Sequence of chain 1.B:
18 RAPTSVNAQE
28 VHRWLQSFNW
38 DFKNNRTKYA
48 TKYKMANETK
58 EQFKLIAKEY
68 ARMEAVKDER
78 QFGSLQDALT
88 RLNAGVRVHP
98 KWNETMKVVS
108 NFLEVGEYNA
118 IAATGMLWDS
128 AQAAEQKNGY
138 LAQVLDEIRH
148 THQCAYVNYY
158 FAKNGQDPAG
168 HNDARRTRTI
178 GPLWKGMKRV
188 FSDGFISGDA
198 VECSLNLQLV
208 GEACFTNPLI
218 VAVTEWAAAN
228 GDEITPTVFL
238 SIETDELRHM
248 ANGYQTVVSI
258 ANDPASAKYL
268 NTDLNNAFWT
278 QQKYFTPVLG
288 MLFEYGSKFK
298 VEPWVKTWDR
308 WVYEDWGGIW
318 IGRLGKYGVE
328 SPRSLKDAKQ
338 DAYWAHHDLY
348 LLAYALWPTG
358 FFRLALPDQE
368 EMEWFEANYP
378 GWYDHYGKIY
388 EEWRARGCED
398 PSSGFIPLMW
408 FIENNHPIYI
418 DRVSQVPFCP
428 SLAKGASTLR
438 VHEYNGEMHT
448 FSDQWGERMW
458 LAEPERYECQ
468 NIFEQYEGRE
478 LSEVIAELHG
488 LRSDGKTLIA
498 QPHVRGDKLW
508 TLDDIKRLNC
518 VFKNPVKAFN

Binding-site contacts:
Ligand atom C1 contacts residue LEU361 of chain 1.B at 3.7 Å (hydrophobic).
Ligand atom C1 contacts residue PHE359 of chain 1.B at 3.5 Å (hydrophobic).
Ligand atom C3 contacts residue PHE359 of chain 1.B at 4.4 Å (hydrophobic).
Ligand atom BR1 contacts residue LEU289 of chain 1.B at 4.0 Å.
Ligand atom C3 contacts residue LEU361 of chain 1.B at 4.1 Å (hydrophobic).
Ligand atom BR1 contacts residue GLY293 of chain 1.B at 4.0 Å.
Ligand atom C3 contacts residue THR102 of chain 1.B at 3.9 Å.
Ligand atom C3 contacts residue LEU289 of chain 1.B at 4.0 Å (hydrophobic).
Ligand atom C4 contacts residue ARG360 of chain 1.B at 4.0 Å.
Ligand atom BR1 contacts residue TYR292 of chain 1.B at 4.2 Å.
Ligand atom O5 contacts residue LEU361 of chain 1.B at 4.5 Å.
Ligand atom BR1 contacts residue LEU361 of chain 1.B at 4.3 Å.
Ligand atom C4 contacts residue LEU361 of chain 1.B at 3.4 Å (hydrophobic).
Ligand atom C4 contacts residue GLU101 of chain 1.B at 4.4 Å.
Ligand atom BR1 contacts residue TYR347 of chain 1.B at 3.8 Å.
Ligand atom C2 contacts residue LEU289 of chain 1.B at 3.7 Å (hydrophobic).
Ligand atom O5 contacts residue ARG360 of chain 1.B at 3.7 Å.
Ligand atom O5 contacts residue LYS98 of chain 1.B at 3.6 Å (salt-bridge).
Ligand atom O5 contacts residue GLU101 of chain 1.B at 3.1 Å.
Ligand atom BR1 contacts residue MET288 of chain 1.B at 3.8 Å.
Ligand atom C4 contacts residue GLY293 of chain 1.B at 4.5 Å.
Ligand atom C2 contacts residue LEU361 of chain 1.B at 3.7 Å (hydrophobic).
Ligand atom O5 contacts residue THR102 of chain 1.B at 3.1 Å (h-bond).
Ligand atom C1 contacts residue LEU289 of chain 1.B at 4.0 Å (hydrophobic).
Ligand atom C4 contacts residue THR102 of chain 1.B at 3.9 Å.
Ligand atom C2 contacts residue PHE359 of chain 1.B at 4.5 Å (hydrophobic).
Ligand atom C4 contacts residue PHE359 of chain 1.B at 4.3 Å (hydrophobic).

A protein and the small-molecule ligand that binds it are described below.
Small molecule (SMILES): C=C(Br)CCO